Sequence of chain 2.A:
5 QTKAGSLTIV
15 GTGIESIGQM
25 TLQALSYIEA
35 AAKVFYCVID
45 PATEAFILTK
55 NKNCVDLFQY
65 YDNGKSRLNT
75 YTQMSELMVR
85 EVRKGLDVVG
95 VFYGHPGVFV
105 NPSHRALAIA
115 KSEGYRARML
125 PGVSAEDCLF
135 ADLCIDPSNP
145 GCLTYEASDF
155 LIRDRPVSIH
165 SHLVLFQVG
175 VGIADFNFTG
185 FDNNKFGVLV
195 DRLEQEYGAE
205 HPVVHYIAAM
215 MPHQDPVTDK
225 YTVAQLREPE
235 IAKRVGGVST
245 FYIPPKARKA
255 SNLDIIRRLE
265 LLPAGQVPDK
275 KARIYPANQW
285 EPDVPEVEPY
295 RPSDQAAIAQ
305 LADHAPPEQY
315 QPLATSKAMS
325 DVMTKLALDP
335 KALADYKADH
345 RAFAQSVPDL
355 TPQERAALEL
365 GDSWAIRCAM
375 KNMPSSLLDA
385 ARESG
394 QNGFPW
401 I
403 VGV

This small molecule binds to this protein.
Small molecule (SMILES): O=C(O)CN(CCN(CC(=O)O)CC(=O)O)CC(=O)O

Sequence of chain 1.A:
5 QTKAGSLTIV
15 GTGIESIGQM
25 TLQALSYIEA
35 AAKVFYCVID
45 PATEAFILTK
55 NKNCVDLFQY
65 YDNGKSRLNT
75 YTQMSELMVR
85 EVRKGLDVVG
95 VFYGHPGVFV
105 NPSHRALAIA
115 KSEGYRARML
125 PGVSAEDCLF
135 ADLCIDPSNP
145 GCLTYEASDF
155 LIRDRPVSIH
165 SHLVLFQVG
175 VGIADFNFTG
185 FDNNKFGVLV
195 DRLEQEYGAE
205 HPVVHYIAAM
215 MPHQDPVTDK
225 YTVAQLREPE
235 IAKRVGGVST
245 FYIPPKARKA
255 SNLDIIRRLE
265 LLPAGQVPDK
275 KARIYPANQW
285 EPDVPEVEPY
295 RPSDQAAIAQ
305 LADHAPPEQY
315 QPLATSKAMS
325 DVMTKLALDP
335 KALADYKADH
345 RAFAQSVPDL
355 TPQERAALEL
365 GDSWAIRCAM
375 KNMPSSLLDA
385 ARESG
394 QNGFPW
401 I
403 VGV

Binding-site contacts:
Ligand atom O16 contacts residue PRO160 of chain 2.A at 4.1 Å.
Ligand atom C1 contacts residue VAL161 of chain 1.A at 4.1 Å (hydrophobic).
Ligand atom O17 contacts residue PRO160 of chain 1.A at 3.8 Å.
Ligand atom C10 contacts residue EDT1 of chain 2.C at 0.7 Å.
Ligand atom C10 contacts residue MG1 of chain 2.D at 4.2 Å.
Ligand atom N8 contacts residue EDT1 of chain 2.C at 0.5 Å (h-bond).
Ligand atom O14 contacts residue MG1 of chain 2.D at 3.4 Å.
Ligand atom N3 contacts residue EDT1 of chain 2.C at 0.5 Å (h-bond).
Ligand atom O18 contacts residue VAL161 of chain 1.A at 4.2 Å.
Ligand atom O15 contacts residue EDT1 of chain 2.C at 0.8 Å (h-bond).
Ligand atom O17 contacts residue VAL161 of chain 1.A at 3.2 Å (h-bond).
Ligand atom C1 contacts residue MG1 of chain 1.D at 4.3 Å.
Ligand atom C12 contacts residue EDT1 of chain 2.C at 0.6 Å.
Ligand atom O19 contacts residue EDT1 of chain 2.C at 1.0 Å (h-bond).
Ligand atom O20 contacts residue EDT1 of chain 2.C at 0.5 Å (h-bond).
Ligand atom O14 contacts residue EDT1 of chain 2.C at 0.5 Å (h-bond).
Ligand atom C1 contacts residue EDT1 of chain 2.C at 0.7 Å.
Ligand atom C2 contacts residue EDT1 of chain 2.C at 0.5 Å.
Ligand atom O16 contacts residue EDT1 of chain 2.C at 0.6 Å (h-bond).
Ligand atom O15 contacts residue MG1 of chain 2.D at 3.3 Å.
Ligand atom O18 contacts residue MG1 of chain 1.D at 3.2 Å.
Ligand atom O18 contacts residue EDT1 of chain 2.C at 0.8 Å (h-bond).
Ligand atom C4 contacts residue EDT1 of chain 2.C at 0.7 Å.
Ligand atom C12 contacts residue MG1 of chain 2.D at 4.3 Å.
Ligand atom C10 contacts residue VAL161 of chain 2.A at 4.4 Å (hydrophobic).
Ligand atom C9 contacts residue EDT1 of chain 2.C at 0.5 Å.
Ligand atom C11 contacts residue EDT1 of chain 2.C at 0.7 Å.
Ligand atom O17 contacts residue EDT1 of chain 2.C at 0.6 Å (h-bond).
Ligand atom O16 contacts residue VAL161 of chain 2.A at 3.4 Å (h-bond).
Ligand atom C7 contacts residue EDT1 of chain 2.C at 0.4 Å.
Ligand atom O20 contacts residue MG1 of chain 1.D at 3.7 Å.
Ligand atom C5 contacts residue EDT1 of chain 2.C at 0.6 Å.
Ligand atom O13 contacts residue EDT1 of chain 2.C at 0.8 Å.
Ligand atom C6 contacts residue EDT1 of chain 2.C at 0.4 Å.